Binding-site contacts:
Ligand atom C1 contacts residue ASN1134 of chain 1.B at 1.4 Å.
Ligand atom N2 contacts residue ASN1134 of chain 1.B at 2.9 Å (h-bond).
Ligand atom C2 contacts residue ASN1134 of chain 1.B at 2.5 Å.
Ligand atom C3 contacts residue ASN1134 of chain 1.B at 3.8 Å.
Ligand atom C5 contacts residue ASN1134 of chain 1.B at 3.7 Å.
Ligand atom O7 contacts residue ASN1134 of chain 1.B at 4.2 Å.
Ligand atom C7 contacts residue ASN1134 of chain 1.B at 3.8 Å.
Ligand atom C8 contacts residue ASN1134 of chain 1.B at 4.3 Å.
Ligand atom C4 contacts residue ASN1134 of chain 1.B at 4.2 Å.
Ligand atom C8 contacts residue ILE1132 of chain 1.B at 4.4 Å (hydrophobic).
Ligand atom O5 contacts residue ASN1134 of chain 1.B at 2.4 Å (h-bond).

Sequence of chain 1.B:
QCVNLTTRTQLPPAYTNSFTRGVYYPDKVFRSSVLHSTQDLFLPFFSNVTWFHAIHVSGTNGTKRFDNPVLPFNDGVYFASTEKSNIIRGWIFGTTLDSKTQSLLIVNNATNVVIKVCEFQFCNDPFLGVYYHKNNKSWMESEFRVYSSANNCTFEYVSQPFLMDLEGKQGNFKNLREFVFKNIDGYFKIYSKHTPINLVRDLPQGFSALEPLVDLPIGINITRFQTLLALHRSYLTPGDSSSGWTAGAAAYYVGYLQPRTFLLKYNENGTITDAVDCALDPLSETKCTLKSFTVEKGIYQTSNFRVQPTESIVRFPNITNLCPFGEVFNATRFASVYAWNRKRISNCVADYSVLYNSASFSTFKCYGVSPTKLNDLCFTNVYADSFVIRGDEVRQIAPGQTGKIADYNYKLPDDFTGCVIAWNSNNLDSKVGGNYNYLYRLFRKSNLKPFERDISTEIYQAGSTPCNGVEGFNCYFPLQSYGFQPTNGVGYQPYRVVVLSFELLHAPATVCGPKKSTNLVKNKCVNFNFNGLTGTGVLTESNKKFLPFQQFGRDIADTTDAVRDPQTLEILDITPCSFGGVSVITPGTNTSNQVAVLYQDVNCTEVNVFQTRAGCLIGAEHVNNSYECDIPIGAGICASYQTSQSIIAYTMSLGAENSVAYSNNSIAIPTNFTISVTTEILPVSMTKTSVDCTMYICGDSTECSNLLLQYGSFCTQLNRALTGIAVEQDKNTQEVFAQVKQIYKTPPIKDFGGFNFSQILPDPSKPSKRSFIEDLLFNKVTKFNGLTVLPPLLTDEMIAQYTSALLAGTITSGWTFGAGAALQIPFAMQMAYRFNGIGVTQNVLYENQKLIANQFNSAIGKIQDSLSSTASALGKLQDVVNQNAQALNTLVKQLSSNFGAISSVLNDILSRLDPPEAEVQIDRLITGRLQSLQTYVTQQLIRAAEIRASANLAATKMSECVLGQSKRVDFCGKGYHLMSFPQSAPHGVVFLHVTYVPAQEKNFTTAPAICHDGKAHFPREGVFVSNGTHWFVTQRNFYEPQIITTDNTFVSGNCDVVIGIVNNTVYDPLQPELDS

The small molecule below binds the protein below.
Small molecule (SMILES): CC(=O)N[C@@H]1[C@@H](O)[C@H](O)[C@@H](CO)O[C@H]1O